Binding-site contacts:
Ligand atom N2 contacts residue SER21 of chain 1.A at 3.9 Å.
Ligand atom C2 contacts residue ILE37 of chain 1.A at 4.1 Å (hydrophobic).
Ligand atom N1 contacts residue VAL294 of chain 1.A at 3.5 Å.
Ligand atom O1 contacts residue VAL294 of chain 1.A at 4.0 Å.
Ligand atom C1 contacts residue VAL294 of chain 1.A at 3.8 Å (hydrophobic).
Ligand atom O6 contacts residue THR106 of chain 1.A at 3.8 Å.
Ligand atom O7 contacts residue THR106 of chain 1.A at 2.9 Å (h-bond).
Ligand atom C9 contacts residue THR138 of chain 1.A at 3.1 Å.
Ligand atom C7 contacts residue ARG135 of chain 1.A at 3.7 Å.
Ligand atom O7 contacts residue SER139 of chain 1.A at 4.1 Å.
Ligand atom O6 contacts residue GLY103 of chain 1.A at 3.5 Å.
Ligand atom O4 contacts residue SER139 of chain 1.A at 3.7 Å.
Ligand atom C3 contacts residue SER21 of chain 1.A at 3.5 Å.
Ligand atom O5 contacts residue SER139 of chain 1.A at 2.7 Å (h-bond).
Ligand atom O6 contacts residue SER142 of chain 1.A at 2.6 Å (h-bond).
Ligand atom P1 contacts residue THR106 of chain 1.A at 3.9 Å.
Ligand atom P1 contacts residue ARG19 of chain 1.A at 3.7 Å.
Ligand atom O6 contacts residue ARG19 of chain 1.A at 3.2 Å (salt-bridge).
Ligand atom O5 contacts residue SER142 of chain 1.A at 3.2 Å (h-bond).
Ligand atom N2 contacts residue ILE37 of chain 1.A at 3.7 Å.
Ligand atom O2 contacts residue ALA24 of chain 1.A at 3.9 Å.
Ligand atom N3 contacts residue ARG19 of chain 1.A at 3.9 Å.
Ligand atom O4 contacts residue ARG19 of chain 1.A at 3.5 Å (salt-bridge).
Ligand atom O7 contacts residue SER142 of chain 1.A at 3.7 Å.
Ligand atom P1 contacts residue SER139 of chain 1.A at 3.7 Å.
Ligand atom O1 contacts residue GLN266 of chain 1.A at 3.1 Å (h-bond).
Ligand atom C8 contacts residue THR138 of chain 1.A at 3.8 Å.
Ligand atom P1 contacts residue SER142 of chain 1.A at 3.4 Å.
Ligand atom C2 contacts residue VAL294 of chain 1.A at 4.0 Å (hydrophobic).
Ligand atom C9 contacts residue SER139 of chain 1.A at 4.0 Å.
Ligand atom O9 contacts residue THR138 of chain 1.A at 2.6 Å (h-bond).
Ligand atom O8 contacts residue THR138 of chain 1.A at 3.9 Å.
Ligand atom O3 contacts residue DPO1 of chain 1.B at 3.7 Å.
Ligand atom O5 contacts residue ALA141 of chain 1.A at 3.6 Å.
Ligand atom O2 contacts residue THR23 of chain 1.A at 4.0 Å.
Ligand atom O2 contacts residue SER21 of chain 1.A at 2.3 Å (h-bond).
Ligand atom O3 contacts residue ARG19 of chain 1.A at 4.0 Å.
Ligand atom C7 contacts residue ARG19 of chain 1.A at 4.1 Å.
Ligand atom O5 contacts residue ARG19 of chain 1.A at 3.4 Å (salt-bridge).
Ligand atom N3 contacts residue SER139 of chain 1.A at 3.9 Å.

Sequence of chain 1.A:
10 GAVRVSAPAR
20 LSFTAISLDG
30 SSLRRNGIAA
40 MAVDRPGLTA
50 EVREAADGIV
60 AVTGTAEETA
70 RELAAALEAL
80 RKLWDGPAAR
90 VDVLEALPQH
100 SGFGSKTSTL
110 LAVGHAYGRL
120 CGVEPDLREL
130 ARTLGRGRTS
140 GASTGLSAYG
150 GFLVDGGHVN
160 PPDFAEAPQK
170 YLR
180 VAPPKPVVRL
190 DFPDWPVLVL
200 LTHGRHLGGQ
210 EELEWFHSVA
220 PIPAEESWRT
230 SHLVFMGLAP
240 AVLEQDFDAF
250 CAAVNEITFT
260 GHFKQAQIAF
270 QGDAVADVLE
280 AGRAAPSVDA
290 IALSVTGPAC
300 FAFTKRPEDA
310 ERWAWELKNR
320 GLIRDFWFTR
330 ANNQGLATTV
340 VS

This protein binds this small molecule.
Small molecule (SMILES): Nc1c([C@@H]2O[C@H](COP(=O)(O)O)[C@@H](O)[C@H]2O)n[nH]c1C(=O)O